Sequence of chain 51.F:
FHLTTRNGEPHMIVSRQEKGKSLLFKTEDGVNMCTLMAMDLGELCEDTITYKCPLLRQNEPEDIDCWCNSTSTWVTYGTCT

The small molecule below binds the protein below.
Small molecule (SMILES): OC[C@H]1O[C@@H](O)[C@@H](O)[C@@H](O)[C@@H]1O

Binding-site contacts:
Ligand atom C2 contacts residue HIS2 of chain 51.F at 4.5 Å.
Ligand atom O2 contacts residue NAG1 of chain 51.Z at 3.4 Å (h-bond).
Ligand atom O2 contacts residue HIS2 of chain 51.F at 3.4 Å (h-bond).
Ligand atom O6 contacts residue NAG1 of chain 51.Z at 4.5 Å.
Ligand atom C3 contacts residue BMA1 of chain 51.BA at 2.5 Å.
Ligand atom C5 contacts residue NAG1 of chain 51.Z at 3.8 Å.
Ligand atom O5 contacts residue NAG1 of chain 51.Z at 2.5 Å (h-bond).
Ligand atom O2 contacts residue BMA1 of chain 51.BA at 3.0 Å (h-bond).
Ligand atom C2 contacts residue BMA1 of chain 51.BA at 3.2 Å.
Ligand atom O3 contacts residue BMA1 of chain 51.BA at 1.1 Å.
Ligand atom C2 contacts residue NAG1 of chain 51.Z at 2.9 Å.
Ligand atom C4 contacts residue BMA1 of chain 51.BA at 3.6 Å.
Ligand atom C1 contacts residue NAG1 of chain 51.Z at 1.7 Å.
Ligand atom C3 contacts residue NAG1 of chain 51.Z at 4.1 Å.
Ligand atom O4 contacts residue BMA1 of chain 51.BA at 4.0 Å.